Binding-site contacts:
Ligand atom C7 contacts residue GLU1069 of chain 1.A at 4.0 Å.
Ligand atom C7 contacts residue LYS1070 of chain 1.A at 4.1 Å.
Ligand atom C8 contacts residue ASN1071 of chain 1.A at 3.4 Å.
Ligand atom O7 contacts residue GLU1069 of chain 1.A at 4.0 Å.
Ligand atom C7 contacts residue ASN1071 of chain 1.A at 3.0 Å.
Ligand atom C5 contacts residue ASN1071 of chain 1.A at 3.6 Å.
Ligand atom C4 contacts residue ASN1071 of chain 1.A at 4.2 Å.
Ligand atom N2 contacts residue ASN1071 of chain 1.A at 2.8 Å (h-bond).
Ligand atom O5 contacts residue ASN1071 of chain 1.A at 2.3 Å (h-bond).
Ligand atom C2 contacts residue ASN1071 of chain 1.A at 2.5 Å.
Ligand atom C8 contacts residue LYS1070 of chain 1.A at 3.6 Å.
Ligand atom C1 contacts residue ASN1071 of chain 1.A at 1.4 Å.
Ligand atom O7 contacts residue LYS1070 of chain 1.A at 3.7 Å.
Ligand atom C3 contacts residue ASN1071 of chain 1.A at 3.8 Å.
Ligand atom O7 contacts residue ASN1071 of chain 1.A at 3.3 Å (h-bond).
Ligand atom C8 contacts residue GLU1069 of chain 1.A at 3.1 Å.

This protein binds this small molecule.
Small molecule (SMILES): CC(=O)N[C@@H]1[C@@H](O)[C@H](O)[C@@H](CO)O[C@H]1O

Sequence of chain 1.A:
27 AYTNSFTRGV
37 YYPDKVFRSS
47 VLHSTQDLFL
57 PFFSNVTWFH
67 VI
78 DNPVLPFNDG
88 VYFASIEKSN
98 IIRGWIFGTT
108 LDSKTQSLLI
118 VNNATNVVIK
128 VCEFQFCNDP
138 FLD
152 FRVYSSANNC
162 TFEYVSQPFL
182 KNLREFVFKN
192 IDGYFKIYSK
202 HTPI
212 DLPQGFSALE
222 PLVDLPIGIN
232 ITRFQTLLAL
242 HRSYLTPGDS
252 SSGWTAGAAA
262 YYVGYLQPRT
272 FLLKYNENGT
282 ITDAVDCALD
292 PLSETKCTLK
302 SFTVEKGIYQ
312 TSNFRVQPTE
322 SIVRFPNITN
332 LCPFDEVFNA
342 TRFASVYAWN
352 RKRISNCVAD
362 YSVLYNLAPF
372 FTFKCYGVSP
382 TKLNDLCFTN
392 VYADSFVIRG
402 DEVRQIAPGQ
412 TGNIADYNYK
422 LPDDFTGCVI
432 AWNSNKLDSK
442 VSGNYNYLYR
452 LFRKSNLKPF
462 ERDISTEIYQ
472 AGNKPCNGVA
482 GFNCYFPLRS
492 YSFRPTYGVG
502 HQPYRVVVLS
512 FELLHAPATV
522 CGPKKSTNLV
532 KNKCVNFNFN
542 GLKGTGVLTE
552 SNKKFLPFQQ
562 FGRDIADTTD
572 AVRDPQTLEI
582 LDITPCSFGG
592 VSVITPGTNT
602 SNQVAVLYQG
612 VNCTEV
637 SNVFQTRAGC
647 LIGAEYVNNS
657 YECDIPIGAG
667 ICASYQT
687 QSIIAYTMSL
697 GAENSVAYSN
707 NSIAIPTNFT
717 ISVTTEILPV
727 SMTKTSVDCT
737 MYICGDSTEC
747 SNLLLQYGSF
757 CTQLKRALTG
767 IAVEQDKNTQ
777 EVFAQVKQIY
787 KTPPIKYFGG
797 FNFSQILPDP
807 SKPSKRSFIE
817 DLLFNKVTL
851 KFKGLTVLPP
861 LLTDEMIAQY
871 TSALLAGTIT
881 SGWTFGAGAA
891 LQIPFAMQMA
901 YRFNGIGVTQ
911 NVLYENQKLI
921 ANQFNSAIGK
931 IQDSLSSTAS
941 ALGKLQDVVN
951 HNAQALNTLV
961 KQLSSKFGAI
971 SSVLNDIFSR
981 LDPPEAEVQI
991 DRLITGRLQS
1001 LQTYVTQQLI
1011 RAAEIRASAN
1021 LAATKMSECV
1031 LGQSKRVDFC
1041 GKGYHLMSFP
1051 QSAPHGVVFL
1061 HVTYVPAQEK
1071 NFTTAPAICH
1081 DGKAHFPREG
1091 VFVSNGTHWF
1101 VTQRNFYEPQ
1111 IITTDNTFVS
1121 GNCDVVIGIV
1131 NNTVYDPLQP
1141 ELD